This protein binds this small molecule.
Small molecule (SMILES): [H]/N=C(\N)c1cc2c(Cl)ccc(OC(C)C)c2s1

Sequence of chain 1.A:
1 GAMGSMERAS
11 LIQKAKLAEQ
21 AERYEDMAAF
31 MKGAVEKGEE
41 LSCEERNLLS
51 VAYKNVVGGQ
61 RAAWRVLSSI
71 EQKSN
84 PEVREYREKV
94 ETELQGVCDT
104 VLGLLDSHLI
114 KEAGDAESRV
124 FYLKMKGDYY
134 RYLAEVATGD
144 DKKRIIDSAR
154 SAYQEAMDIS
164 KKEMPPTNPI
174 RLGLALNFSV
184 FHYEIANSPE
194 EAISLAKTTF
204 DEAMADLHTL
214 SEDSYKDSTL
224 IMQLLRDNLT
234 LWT

Binding-site contacts:
Ligand atom C02 contacts residue ILE148 of chain 1.A at 3.2 Å (hydrophobic).
Ligand atom C14 contacts residue LEU105 of chain 1.A at 4.0 Å (hydrophobic).
Ligand atom C03 contacts residue TYR133 of chain 1.A at 4.1 Å (hydrophobic).
Ligand atom C13 contacts residue LEU136 of chain 1.A at 4.0 Å (hydrophobic).
Ligand atom N16 contacts residue LEU105 of chain 1.A at 4.3 Å.
Ligand atom S11 contacts residue TYR133 of chain 1.A at 4.0 Å.
Ligand atom CL contacts residue LEU136 of chain 1.A at 3.5 Å.
Ligand atom O04 contacts residue ILE148 of chain 1.A at 3.9 Å.
Ligand atom C13 contacts residue ASP102 of chain 1.A at 3.6 Å.
Ligand atom C14 contacts residue ASP102 of chain 1.A at 3.8 Å.
Ligand atom N16 contacts residue TYR133 of chain 1.A at 3.1 Å (h-bond).
Ligand atom C05 contacts residue ILE148 of chain 1.A at 4.2 Å (hydrophobic).
Ligand atom C12 contacts residue TYR133 of chain 1.A at 4.2 Å (hydrophobic).
Ligand atom C08 contacts residue LEU136 of chain 1.A at 3.6 Å (hydrophobic).
Ligand atom C03 contacts residue ILE148 of chain 1.A at 4.2 Å (hydrophobic).
Ligand atom N15 contacts residue ASP102 of chain 1.A at 2.9 Å (salt-bridge).
Ligand atom C01 contacts residue ARG147 of chain 1.A at 4.0 Å.
Ligand atom C07 contacts residue LEU136 of chain 1.A at 4.0 Å (hydrophobic).
Ligand atom C09 contacts residue LEU136 of chain 1.A at 3.6 Å (hydrophobic).
Ligand atom C10 contacts residue LEU136 of chain 1.A at 4.1 Å (hydrophobic).
Ligand atom CL contacts residue ASP102 of chain 1.A at 3.9 Å.
Ligand atom C06 contacts residue ILE148 of chain 1.A at 3.8 Å (hydrophobic).
Ligand atom C13 contacts residue LEU105 of chain 1.A at 4.2 Å (hydrophobic).
Ligand atom CL contacts residue GLN98 of chain 1.A at 3.2 Å.
Ligand atom N15 contacts residue LEU105 of chain 1.A at 3.8 Å.
Ligand atom C01 contacts residue ASP144 of chain 1.A at 3.8 Å.
Ligand atom C01 contacts residue ILE148 of chain 1.A at 3.6 Å (hydrophobic).
Ligand atom C06 contacts residue LEU136 of chain 1.A at 4.5 Å (hydrophobic).
Ligand atom C14 contacts residue TYR133 of chain 1.A at 4.0 Å (hydrophobic).
Ligand atom C12 contacts residue ASP102 of chain 1.A at 4.0 Å.
Ligand atom C12 contacts residue LEU105 of chain 1.A at 4.1 Å (hydrophobic).